Binding-site contacts:
Ligand atom C13 contacts residue ILE42 of chain 1.B at 3.9 Å (hydrophobic).
Ligand atom C17 contacts residue PHE33 of chain 1.B at 3.8 Å (hydrophobic).
Ligand atom C12 contacts residue PHE33 of chain 1.B at 3.6 Å (hydrophobic).
Ligand atom C23 contacts residue TYR95 of chain 1.B at 3.1 Å (hydrophobic).
Ligand atom C12 contacts residue VAL38 of chain 1.B at 3.7 Å (hydrophobic).
Ligand atom N8 contacts residue PHE33 of chain 1.B at 3.9 Å.
Ligand atom C26 contacts residue PHE36 of chain 1.B at 3.4 Å (hydrophobic).
Ligand atom O25 contacts residue PHE33 of chain 1.B at 3.4 Å (h-bond).
Ligand atom C23 contacts residue PHE33 of chain 1.B at 3.5 Å (hydrophobic).
Ligand atom N8 contacts residue TYR95 of chain 1.B at 3.9 Å.
Ligand atom O11 contacts residue ASN89 of chain 1.B at 2.9 Å (h-bond).
Ligand atom C9 contacts residue PHE33 of chain 1.B at 3.2 Å (hydrophobic).
Ligand atom C7 contacts residue VAL38 of chain 1.B at 3.8 Å (hydrophobic).
Ligand atom C2 contacts residue TYR95 of chain 1.B at 3.9 Å (hydrophobic).
Ligand atom C7 contacts residue TYR95 of chain 1.B at 3.8 Å (hydrophobic).
Ligand atom C4 contacts residue ASN89 of chain 1.B at 3.2 Å.
Ligand atom C9 contacts residue VAL38 of chain 1.B at 3.8 Å (hydrophobic).
Ligand atom C26 contacts residue PRO37 of chain 1.B at 3.4 Å (hydrophobic).
Ligand atom C2 contacts residue ILE42 of chain 1.B at 3.6 Å (hydrophobic).
Ligand atom C24 contacts residue GLY32 of chain 1.B at 3.7 Å.
Ligand atom C5 contacts residue TYR95 of chain 1.B at 3.7 Å (hydrophobic).
Ligand atom N3 contacts residue ALA43 of chain 1.B at 3.8 Å.
Ligand atom C1 contacts residue ILE42 of chain 1.B at 3.9 Å (hydrophobic).
Ligand atom O11 contacts residue TYR95 of chain 1.B at 3.9 Å.
Ligand atom C9 contacts residue TYR95 of chain 1.B at 3.9 Å (hydrophobic).
Ligand atom C10 contacts residue TYR95 of chain 1.B at 3.8 Å (hydrophobic).
Ligand atom N3 contacts residue ASN89 of chain 1.B at 3.9 Å.
Ligand atom C26 contacts residue VAL38 of chain 1.B at 3.9 Å (hydrophobic).
Ligand atom O25 contacts residue VAL38 of chain 1.B at 3.9 Å.
Ligand atom N3 contacts residue TYR95 of chain 1.B at 3.8 Å.
Ligand atom C12 contacts residue PHE34 of chain 1.B at 3.6 Å (hydrophobic).
Ligand atom C1 contacts residue TYR95 of chain 1.B at 3.7 Å (hydrophobic).
Ligand atom C19 contacts residue TYR95 of chain 1.B at 3.4 Å (hydrophobic).
Ligand atom C24 contacts residue HIS31 of chain 1.B at 3.3 Å.
Ligand atom C4 contacts residue TYR95 of chain 1.B at 3.7 Å (hydrophobic).
Ligand atom C18 contacts residue ILE42 of chain 1.B at 3.8 Å (hydrophobic).
Ligand atom C17 contacts residue ILE42 of chain 1.B at 3.5 Å (hydrophobic).
Ligand atom N8 contacts residue VAL38 of chain 1.B at 3.5 Å.
Ligand atom C6 contacts residue TYR95 of chain 1.B at 3.8 Å (hydrophobic).
Ligand atom O25 contacts residue ILE42 of chain 1.B at 3.8 Å.

Sequence of chain 1.B:
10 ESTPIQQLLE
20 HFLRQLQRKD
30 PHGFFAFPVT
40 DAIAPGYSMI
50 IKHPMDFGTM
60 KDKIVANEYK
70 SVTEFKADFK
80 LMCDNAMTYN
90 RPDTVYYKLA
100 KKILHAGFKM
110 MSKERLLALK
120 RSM

The small molecule below binds the protein below.
Small molecule (SMILES): COc1cc(-c2cn(C)c(=O)c3cnccc23)c(OC)cc1CN(C)C